Binding-site contacts:
Ligand atom O6 contacts residue LYS216 of chain 1.A at 3.2 Å.
Ligand atom C1 contacts residue ASN173 of chain 1.A at 1.4 Å.
Ligand atom C6 contacts residue LYS216 of chain 1.A at 4.4 Å.
Ligand atom C1 contacts residue ILE154 of chain 1.A at 4.0 Å (hydrophobic).
Ligand atom C5 contacts residue GLN212 of chain 1.A at 3.8 Å.
Ligand atom C5 contacts residue ASN173 of chain 1.A at 3.6 Å.
Ligand atom C4 contacts residue ASN173 of chain 1.A at 4.1 Å.
Ligand atom O5 contacts residue GLN212 of chain 1.A at 4.3 Å.
Ligand atom O6 contacts residue GLU153 of chain 1.A at 3.8 Å.
Ligand atom C2 contacts residue GLU152 of chain 1.A at 4.0 Å.
Ligand atom C6 contacts residue GLU153 of chain 1.A at 3.6 Å.
Ligand atom N2 contacts residue ASN173 of chain 1.A at 2.8 Å (h-bond).
Ligand atom C2 contacts residue ASN173 of chain 1.A at 2.3 Å.
Ligand atom O5 contacts residue GLU152 of chain 1.A at 4.4 Å.
Ligand atom O5 contacts residue ILE154 of chain 1.A at 3.6 Å.
Ligand atom O6 contacts residue GLN212 of chain 1.A at 4.2 Å.
Ligand atom O4 contacts residue GLN212 of chain 1.A at 3.9 Å.
Ligand atom O7 contacts residue LYS174 of chain 1.A at 4.0 Å.
Ligand atom C1 contacts residue GLU153 of chain 1.A at 4.1 Å.
Ligand atom N2 contacts residue GLU152 of chain 1.A at 4.1 Å.
Ligand atom O5 contacts residue ASN173 of chain 1.A at 2.3 Å (h-bond).
Ligand atom C6 contacts residue GLN212 of chain 1.A at 4.4 Å.
Ligand atom C8 contacts residue LYS174 of chain 1.A at 3.9 Å.
Ligand atom O5 contacts residue GLU153 of chain 1.A at 3.5 Å.
Ligand atom C8 contacts residue ASN173 of chain 1.A at 3.5 Å.
Ligand atom O3 contacts residue GLN212 of chain 1.A at 4.4 Å.
Ligand atom O6 contacts residue ILE154 of chain 1.A at 3.7 Å.
Ligand atom C5 contacts residue GLU153 of chain 1.A at 4.5 Å.
Ligand atom C8 contacts residue GLN212 of chain 1.A at 3.2 Å.
Ligand atom C3 contacts residue GLN212 of chain 1.A at 3.7 Å.
Ligand atom C4 contacts residue GLN212 of chain 1.A at 4.0 Å.
Ligand atom C7 contacts residue ASN173 of chain 1.A at 3.4 Å.
Ligand atom O7 contacts residue ASN173 of chain 1.A at 4.2 Å.
Ligand atom C1 contacts residue GLU152 of chain 1.A at 4.1 Å.
Ligand atom C1 contacts residue GLN212 of chain 1.A at 4.2 Å.
Ligand atom C3 contacts residue ASN173 of chain 1.A at 3.7 Å.

The protein below binds the small molecule below.
Small molecule (SMILES): CC(=O)N[C@@H]1[C@@H](O)[C@H](O)[C@@H](CO)O[C@H]1O

Sequence of chain 1.A:
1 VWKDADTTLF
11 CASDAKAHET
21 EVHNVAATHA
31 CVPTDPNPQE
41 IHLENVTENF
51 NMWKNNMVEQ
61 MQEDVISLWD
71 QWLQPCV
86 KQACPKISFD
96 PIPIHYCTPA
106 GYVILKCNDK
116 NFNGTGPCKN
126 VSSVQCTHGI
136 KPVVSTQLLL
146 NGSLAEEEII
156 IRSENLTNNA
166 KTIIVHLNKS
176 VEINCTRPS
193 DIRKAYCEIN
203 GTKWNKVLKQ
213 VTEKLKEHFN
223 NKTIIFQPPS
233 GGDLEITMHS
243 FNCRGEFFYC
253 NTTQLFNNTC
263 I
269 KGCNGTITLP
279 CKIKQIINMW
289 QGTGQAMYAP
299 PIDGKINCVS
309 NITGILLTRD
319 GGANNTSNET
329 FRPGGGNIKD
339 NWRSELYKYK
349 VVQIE